Sequence of chain 4.C:
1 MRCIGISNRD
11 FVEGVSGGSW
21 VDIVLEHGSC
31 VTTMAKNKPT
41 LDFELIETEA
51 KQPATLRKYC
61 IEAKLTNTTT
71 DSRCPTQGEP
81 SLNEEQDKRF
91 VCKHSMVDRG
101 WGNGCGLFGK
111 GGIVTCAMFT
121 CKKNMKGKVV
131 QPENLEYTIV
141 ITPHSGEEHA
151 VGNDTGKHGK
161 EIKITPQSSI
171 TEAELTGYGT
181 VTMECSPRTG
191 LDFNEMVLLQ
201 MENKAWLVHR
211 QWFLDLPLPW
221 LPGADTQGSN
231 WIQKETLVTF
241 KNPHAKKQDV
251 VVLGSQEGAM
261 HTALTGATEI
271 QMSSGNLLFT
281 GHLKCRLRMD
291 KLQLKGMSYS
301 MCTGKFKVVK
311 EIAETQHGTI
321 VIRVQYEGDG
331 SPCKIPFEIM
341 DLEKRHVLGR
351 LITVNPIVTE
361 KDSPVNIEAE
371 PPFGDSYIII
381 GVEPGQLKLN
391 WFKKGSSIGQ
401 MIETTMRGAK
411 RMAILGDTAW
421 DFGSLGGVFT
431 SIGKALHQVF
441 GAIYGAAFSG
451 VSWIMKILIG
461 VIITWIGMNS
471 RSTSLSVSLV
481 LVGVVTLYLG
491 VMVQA

This small molecule binds to this protein.
Small molecule (SMILES): CC(=O)N[C@@H]1[C@@H](O)[C@H](O)[C@@H](CO)O[C@H]1O

Sequence of chain 4.I:
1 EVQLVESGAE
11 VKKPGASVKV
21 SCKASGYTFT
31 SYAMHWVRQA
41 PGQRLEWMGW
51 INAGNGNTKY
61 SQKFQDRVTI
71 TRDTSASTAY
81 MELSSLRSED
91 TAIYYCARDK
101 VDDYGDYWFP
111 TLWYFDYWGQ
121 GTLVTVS

Binding-site contacts:
Ligand atom O4 contacts residue GLN65 of chain 4.I at 3.6 Å.
Ligand atom O7 contacts residue ASN67 of chain 4.C at 4.1 Å.
Ligand atom C2 contacts residue GLN65 of chain 4.I at 4.4 Å.
Ligand atom C4 contacts residue ASN67 of chain 4.C at 4.2 Å.
Ligand atom O4 contacts residue ASP66 of chain 4.I at 2.7 Å (salt-bridge).
Ligand atom C8 contacts residue PHE90 of chain 4.C at 3.7 Å (hydrophobic).
Ligand atom O6 contacts residue TYR60 of chain 4.I at 4.2 Å.
Ligand atom C6 contacts residue GLN65 of chain 4.I at 3.5 Å.
Ligand atom C3 contacts residue ASN67 of chain 4.C at 3.8 Å.
Ligand atom C4 contacts residue ASP66 of chain 4.I at 4.0 Å.
Ligand atom O3 contacts residue GLN65 of chain 4.I at 3.6 Å.
Ligand atom O6 contacts residue GLN65 of chain 4.I at 2.5 Å (h-bond).
Ligand atom C5 contacts residue GLN65 of chain 4.I at 3.7 Å.
Ligand atom C2 contacts residue ASN67 of chain 4.C at 2.4 Å.
Ligand atom C7 contacts residue ASN67 of chain 4.C at 3.7 Å.
Ligand atom C5 contacts residue ASN67 of chain 4.C at 3.7 Å.
Ligand atom O6 contacts residue ASN67 of chain 4.C at 4.0 Å.
Ligand atom O5 contacts residue GLN65 of chain 4.I at 3.7 Å.
Ligand atom C7 contacts residue PHE90 of chain 4.C at 4.4 Å (hydrophobic).
Ligand atom C4 contacts residue GLN65 of chain 4.I at 3.3 Å.
Ligand atom C3 contacts residue GLN65 of chain 4.I at 4.0 Å.
Ligand atom N2 contacts residue ASN67 of chain 4.C at 2.9 Å (h-bond).
Ligand atom C1 contacts residue ASN67 of chain 4.C at 1.4 Å.
Ligand atom O5 contacts residue ASN67 of chain 4.C at 2.4 Å (h-bond).